Binding-site contacts:
Ligand atom CG contacts residue ARG46 of chain 1.S at 3.9 Å.
Ligand atom CE1 contacts residue LEU348 of chain 1.Q at 3.9 Å (hydrophobic).
Ligand atom N contacts residue ARG649 of chain 1.Q at 4.1 Å.
Ligand atom CD2 contacts residue GLU894 of chain 1.Q at 3.7 Å.
Ligand atom CD contacts residue ASP897 of chain 1.Q at 3.5 Å.
Ligand atom N contacts residue TYR619 of chain 1.Q at 3.6 Å.
Ligand atom CA contacts residue TYR619 of chain 1.Q at 3.9 Å (hydrophobic).
Ligand atom CD contacts residue ASN617 of chain 1.Q at 3.2 Å.
Ligand atom N contacts residue ASN617 of chain 1.Q at 3.6 Å.
Ligand atom CA contacts residue ARG649 of chain 1.Q at 3.4 Å.
Ligand atom N contacts residue TYR619 of chain 1.Q at 3.5 Å (h-bond).
Ligand atom C contacts residue TYR619 of chain 1.Q at 3.1 Å (hydrophobic).
Ligand atom CB contacts residue PHE896 of chain 1.Q at 3.3 Å (hydrophobic).
Ligand atom CG contacts residue ASN617 of chain 1.Q at 4.1 Å.
Ligand atom CD contacts residue CYS621 of chain 1.Q at 3.6 Å (hydrophobic).
Ligand atom CB contacts residue ALA857 of chain 1.Q at 3.9 Å (hydrophobic).
Ligand atom CB contacts residue TYR619 of chain 1.Q at 3.0 Å (hydrophobic).
Ligand atom CB contacts residue ARG649 of chain 1.Q at 3.6 Å.
Ligand atom CE1 contacts residue MET843 of chain 1.Q at 3.6 Å (hydrophobic).
Ligand atom CA contacts residue TYR619 of chain 1.Q at 3.8 Å (hydrophobic).
Ligand atom CB contacts residue TYR619 of chain 1.Q at 3.8 Å (hydrophobic).
Ligand atom C contacts residue ARG845 of chain 1.Q at 3.6 Å.
Ligand atom CB contacts residue ARG649 of chain 1.Q at 4.1 Å.
Ligand atom NE2 contacts residue GLU894 of chain 1.Q at 4.1 Å.
Ligand atom CA contacts residue CYS621 of chain 1.Q at 3.7 Å (hydrophobic).
Ligand atom CE1 contacts residue LEU620 of chain 1.Q at 3.5 Å (hydrophobic).
Ligand atom CG contacts residue PHE896 of chain 1.Q at 3.0 Å (hydrophobic).
Ligand atom O contacts residue ALA857 of chain 1.Q at 4.0 Å.
Ligand atom O contacts residue TYR619 of chain 1.Q at 2.6 Å.
Ligand atom CD contacts residue PHE896 of chain 1.Q at 4.1 Å (hydrophobic).
Ligand atom CD contacts residue ARG46 of chain 1.S at 4.1 Å.
Ligand atom CG contacts residue TYR619 of chain 1.Q at 3.8 Å (hydrophobic).
Ligand atom N contacts residue CYS621 of chain 1.Q at 2.9 Å (h-bond).
Ligand atom CD2 contacts residue ARG845 of chain 1.Q at 3.5 Å.
Ligand atom CG contacts residue GLU894 of chain 1.Q at 3.9 Å.
Ligand atom O contacts residue ARG649 of chain 1.Q at 3.9 Å.
Ligand atom ND1 contacts residue LEU620 of chain 1.Q at 3.0 Å.
Ligand atom N contacts residue ASP618 of chain 1.Q at 3.9 Å.
Ligand atom O contacts residue ARG845 of chain 1.Q at 3.8 Å.
Ligand atom CB contacts residue GLU894 of chain 1.Q at 3.5 Å.

This small molecule binds to this protein.
Small molecule (SMILES): NC(N)=NCCC[C@H](NC(=O)[C@@H]1CCCN1)C(=O)N[C@H](C=O)Cc1cnc[nH]1

Sequence of chain 1.S:
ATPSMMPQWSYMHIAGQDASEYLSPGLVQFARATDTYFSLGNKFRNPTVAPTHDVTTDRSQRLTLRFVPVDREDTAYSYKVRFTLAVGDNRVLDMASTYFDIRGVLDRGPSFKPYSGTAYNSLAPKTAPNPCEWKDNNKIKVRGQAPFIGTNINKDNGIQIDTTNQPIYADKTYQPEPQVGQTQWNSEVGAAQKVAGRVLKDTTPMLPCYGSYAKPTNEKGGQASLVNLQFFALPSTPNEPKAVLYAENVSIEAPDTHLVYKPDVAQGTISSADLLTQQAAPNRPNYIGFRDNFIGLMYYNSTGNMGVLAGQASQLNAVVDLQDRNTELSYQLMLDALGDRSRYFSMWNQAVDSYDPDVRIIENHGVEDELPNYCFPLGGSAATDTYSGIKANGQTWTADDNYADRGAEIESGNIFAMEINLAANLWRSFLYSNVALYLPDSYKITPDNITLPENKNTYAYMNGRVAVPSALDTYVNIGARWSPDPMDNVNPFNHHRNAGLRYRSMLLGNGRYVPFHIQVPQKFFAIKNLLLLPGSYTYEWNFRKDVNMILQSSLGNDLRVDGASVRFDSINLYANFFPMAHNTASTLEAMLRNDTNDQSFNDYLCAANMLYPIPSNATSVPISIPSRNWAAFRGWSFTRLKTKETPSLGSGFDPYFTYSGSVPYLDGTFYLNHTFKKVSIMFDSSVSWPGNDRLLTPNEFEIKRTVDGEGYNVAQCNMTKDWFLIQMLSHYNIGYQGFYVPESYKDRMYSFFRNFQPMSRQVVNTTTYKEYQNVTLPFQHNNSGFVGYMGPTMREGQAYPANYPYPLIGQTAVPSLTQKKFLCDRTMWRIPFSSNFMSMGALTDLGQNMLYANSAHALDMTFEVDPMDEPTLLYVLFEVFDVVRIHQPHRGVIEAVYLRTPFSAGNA

Sequence of chain 1.Q:
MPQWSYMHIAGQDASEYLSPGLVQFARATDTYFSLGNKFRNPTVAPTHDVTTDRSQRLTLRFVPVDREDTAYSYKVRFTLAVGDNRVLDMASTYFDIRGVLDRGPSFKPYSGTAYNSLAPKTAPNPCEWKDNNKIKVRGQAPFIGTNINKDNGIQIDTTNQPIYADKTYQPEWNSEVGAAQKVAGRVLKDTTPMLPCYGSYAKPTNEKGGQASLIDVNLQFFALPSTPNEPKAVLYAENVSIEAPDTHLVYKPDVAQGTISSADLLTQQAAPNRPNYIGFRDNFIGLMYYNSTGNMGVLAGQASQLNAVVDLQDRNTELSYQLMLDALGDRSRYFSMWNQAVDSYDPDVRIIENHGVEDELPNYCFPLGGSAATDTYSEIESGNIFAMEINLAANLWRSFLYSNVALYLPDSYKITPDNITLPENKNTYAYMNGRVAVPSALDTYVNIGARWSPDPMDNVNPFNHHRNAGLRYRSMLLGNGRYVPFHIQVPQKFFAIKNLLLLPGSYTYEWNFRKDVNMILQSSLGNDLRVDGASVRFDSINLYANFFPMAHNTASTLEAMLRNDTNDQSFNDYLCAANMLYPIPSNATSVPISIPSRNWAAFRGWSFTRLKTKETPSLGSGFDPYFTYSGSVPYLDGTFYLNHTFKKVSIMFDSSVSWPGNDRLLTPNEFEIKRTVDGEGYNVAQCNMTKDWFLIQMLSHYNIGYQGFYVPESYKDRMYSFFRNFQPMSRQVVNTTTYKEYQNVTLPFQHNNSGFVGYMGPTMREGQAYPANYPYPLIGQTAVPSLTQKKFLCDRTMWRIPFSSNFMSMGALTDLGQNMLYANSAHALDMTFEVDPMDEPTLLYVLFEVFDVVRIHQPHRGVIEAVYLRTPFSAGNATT